Sequence of chain 1.A:
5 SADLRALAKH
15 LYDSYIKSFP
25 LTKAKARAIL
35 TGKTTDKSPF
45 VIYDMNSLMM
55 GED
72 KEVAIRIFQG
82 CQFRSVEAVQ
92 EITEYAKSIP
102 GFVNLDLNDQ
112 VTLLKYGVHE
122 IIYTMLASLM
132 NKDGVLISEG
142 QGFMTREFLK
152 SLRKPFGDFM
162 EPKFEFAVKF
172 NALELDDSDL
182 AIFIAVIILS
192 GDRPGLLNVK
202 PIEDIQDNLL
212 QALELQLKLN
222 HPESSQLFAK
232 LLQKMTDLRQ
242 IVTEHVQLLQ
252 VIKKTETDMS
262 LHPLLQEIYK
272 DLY

This protein binds this small molecule.
Small molecule (SMILES): O=C(O)c1c(Sc2ccccc2)c2cc(Cl)ccc2n1Cc1ccc(Cl)cc1

Binding-site contacts:
Ligand atom CAP contacts residue MET145 of chain 1.A at 3.7 Å (hydrophobic).
Ligand atom CBA contacts residue ILE138 of chain 1.A at 3.8 Å (hydrophobic).
Ligand atom CAH contacts residue ILE138 of chain 1.A at 3.9 Å (hydrophobic).
Ligand atom CAT contacts residue ARG85 of chain 1.A at 3.6 Å.
Ligand atom CAF contacts residue ILE138 of chain 1.A at 3.6 Å (hydrophobic).
Ligand atom CAY contacts residue ILE138 of chain 1.A at 3.9 Å (hydrophobic).
Ligand atom CAE contacts residue LEU52 of chain 1.A at 3.7 Å (hydrophobic).
Ligand atom NBB contacts residue ILE138 of chain 1.A at 3.6 Å.
Ligand atom CLAC contacts residue ILE123 of chain 1.A at 3.6 Å.
Ligand atom CAJ contacts residue ARG85 of chain 1.A at 3.6 Å.
Ligand atom CLAD contacts residue MET161 of chain 1.A at 3.8 Å.
Ligand atom CAK contacts residue LEU127 of chain 1.A at 3.9 Å (hydrophobic).
Ligand atom SAR contacts residue GLY81 of chain 1.A at 3.5 Å.
Ligand atom CLAC contacts residue ALA89 of chain 1.A at 3.5 Å.
Ligand atom CLAC contacts residue SER86 of chain 1.A at 4.0 Å.
Ligand atom CAM contacts residue ARG85 of chain 1.A at 3.7 Å.
Ligand atom OAB contacts residue SER139 of chain 1.A at 2.7 Å (h-bond).
Ligand atom CAS contacts residue SER139 of chain 1.A at 3.6 Å.
Ligand atom CAU contacts residue CYS82 of chain 1.A at 3.9 Å (hydrophobic).
Ligand atom CAP contacts residue CYS82 of chain 1.A at 3.6 Å (hydrophobic).
Ligand atom CLAD contacts residue MET145 of chain 1.A at 3.9 Å.
Ligand atom SAR contacts residue CYS82 of chain 1.A at 3.8 Å.
Ligand atom CAQ contacts residue LEU137 of chain 1.A at 3.4 Å (hydrophobic).
Ligand atom CAL contacts residue CYS82 of chain 1.A at 3.9 Å (hydrophobic).
Ligand atom OAA contacts residue ARG85 of chain 1.A at 3.7 Å.
Ligand atom CLAD contacts residue PHE160 of chain 1.A at 3.3 Å.
Ligand atom CAN contacts residue LEU127 of chain 1.A at 3.8 Å (hydrophobic).
Ligand atom OAB contacts residue ILE138 of chain 1.A at 3.5 Å.
Ligand atom CAV contacts residue LEU127 of chain 1.A at 4.0 Å (hydrophobic).
Ligand atom CAV contacts residue ARG85 of chain 1.A at 3.9 Å.
Ligand atom CAN contacts residue LEU130 of chain 1.A at 3.5 Å (hydrophobic).
Ligand atom CAQ contacts residue ILE138 of chain 1.A at 4.0 Å (hydrophobic).
Ligand atom CAL contacts residue MET161 of chain 1.A at 3.9 Å (hydrophobic).
Ligand atom CLAD contacts residue ILE78 of chain 1.A at 3.5 Å.
Ligand atom CAK contacts residue ARG85 of chain 1.A at 3.7 Å.
Ligand atom CLAD contacts residue LEU150 of chain 1.A at 3.6 Å.
Ligand atom CAN contacts residue ARG85 of chain 1.A at 3.9 Å.
Ligand atom CAH contacts residue MET145 of chain 1.A at 3.6 Å (hydrophobic).
Ligand atom CAF contacts residue MET145 of chain 1.A at 3.5 Å (hydrophobic).
Ligand atom CAU contacts residue MET145 of chain 1.A at 3.6 Å (hydrophobic).